Binding-site contacts:
Ligand atom OAK contacts residue SER38 of chain 1.B at 3.9 Å.
Ligand atom CBH contacts residue ARG15 of chain 1.B at 3.7 Å.
Ligand atom O contacts residue LYS57 of chain 1.B at 3.6 Å.
Ligand atom PBL contacts residue ARG15 of chain 1.B at 3.9 Å.
Ligand atom CBE contacts residue HIS55 of chain 1.B at 3.4 Å.
Ligand atom OAH contacts residue ARG15 of chain 1.B at 3.0 Å (salt-bridge).
Ligand atom OAZ contacts residue SER38 of chain 1.B at 3.2 Å (h-bond).
Ligand atom OAL contacts residue ARG34 of chain 1.B at 2.9 Å (salt-bridge).
Ligand atom OAM contacts residue SER38 of chain 1.B at 2.6 Å (h-bond).
Ligand atom OAJ contacts residue TRP69 of chain 1.B at 3.4 Å.
Ligand atom OAK contacts residue SER36 of chain 1.B at 2.9 Å (h-bond).
Ligand atom CBK contacts residue HIS55 of chain 1.B at 3.8 Å.
Ligand atom CAS contacts residue HIS55 of chain 1.B at 3.7 Å.
Ligand atom OD1 contacts residue LYS57 of chain 1.B at 3.0 Å (salt-bridge).
Ligand atom OAM contacts residue SER36 of chain 1.B at 3.6 Å.
Ligand atom ND2 contacts residue LEU68 of chain 1.B at 2.7 Å (h-bond).
Ligand atom CAQ contacts residue ARG15 of chain 1.B at 3.4 Å.
Ligand atom OAK contacts residue SER44 of chain 1.B at 2.6 Å (h-bond).
Ligand atom CBI contacts residue HIS55 of chain 1.B at 3.2 Å.
Ligand atom CG contacts residue LEU68 of chain 1.B at 3.6 Å (hydrophobic).
Ligand atom CAR contacts residue GLN54 of chain 1.B at 3.9 Å.
Ligand atom NAX contacts residue HIS55 of chain 1.B at 2.7 Å (h-bond).
Ligand atom CAO contacts residue LYS57 of chain 1.B at 3.9 Å.
Ligand atom CAV contacts residue LYS57 of chain 1.B at 3.9 Å.
Ligand atom OD1 contacts residue PHE56 of chain 1.B at 3.5 Å.
Ligand atom CAV contacts residue HIS55 of chain 1.B at 3.8 Å.
Ligand atom PBL contacts residue ARG34 of chain 1.B at 3.8 Å.
Ligand atom CA contacts residue TRP69 of chain 1.B at 3.5 Å (hydrophobic).
Ligand atom CB contacts residue LEU68 of chain 1.B at 3.5 Å (hydrophobic).
Ligand atom OAL contacts residue ARG15 of chain 1.B at 2.6 Å (salt-bridge).
Ligand atom PBL contacts residue SER36 of chain 1.B at 3.7 Å.
Ligand atom PBL contacts residue SER44 of chain 1.B at 3.9 Å.
Ligand atom CAS contacts residue PHE56 of chain 1.B at 3.4 Å (hydrophobic).
Ligand atom CB contacts residue TRP69 of chain 1.B at 3.6 Å (hydrophobic).
Ligand atom CG contacts residue LYS57 of chain 1.B at 3.7 Å.
Ligand atom PBL contacts residue SER38 of chain 1.B at 3.4 Å.
Ligand atom CAR contacts residue HIS55 of chain 1.B at 3.5 Å.
Ligand atom OAK contacts residue ARG34 of chain 1.B at 3.3 Å (salt-bridge).
Ligand atom NAD contacts residue LYS57 of chain 1.B at 3.8 Å.
Ligand atom ND2 contacts residue LYS57 of chain 1.B at 2.8 Å (salt-bridge).

A small-molecule ligand and the protein it binds are described below.
Small molecule (SMILES): CNC(=O)C[C@@H](Cc1ccc(OP(=O)(O)O)cc1)C(=O)N[C@@H](CCC(N)=O)C(=O)N[C@@H](CC(N)=O)C(N)=O

Sequence of chain 1.B:
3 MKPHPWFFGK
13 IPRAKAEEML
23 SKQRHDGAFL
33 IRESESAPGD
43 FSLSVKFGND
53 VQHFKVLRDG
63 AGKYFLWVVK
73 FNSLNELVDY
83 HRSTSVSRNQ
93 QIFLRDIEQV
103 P